Sequence of chain 1.F:
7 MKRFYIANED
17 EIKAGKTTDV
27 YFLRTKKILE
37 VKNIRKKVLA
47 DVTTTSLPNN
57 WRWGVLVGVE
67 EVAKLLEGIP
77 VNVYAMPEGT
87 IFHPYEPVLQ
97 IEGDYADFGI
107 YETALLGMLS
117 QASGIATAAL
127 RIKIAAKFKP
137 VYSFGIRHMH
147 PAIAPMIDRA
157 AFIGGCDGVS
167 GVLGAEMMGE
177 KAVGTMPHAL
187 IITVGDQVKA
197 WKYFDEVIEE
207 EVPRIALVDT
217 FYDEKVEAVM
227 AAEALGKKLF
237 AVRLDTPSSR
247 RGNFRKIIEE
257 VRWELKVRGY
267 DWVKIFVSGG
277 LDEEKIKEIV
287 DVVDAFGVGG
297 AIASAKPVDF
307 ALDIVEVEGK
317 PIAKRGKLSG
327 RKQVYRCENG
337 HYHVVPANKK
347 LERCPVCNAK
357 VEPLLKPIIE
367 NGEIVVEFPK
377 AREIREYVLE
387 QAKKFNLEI

The small molecule below binds the protein below.
Small molecule (SMILES): O=P(O)(O)OC[C@H]1C[C@H](O[P](=O)(O)OP(=O)(O)O)[C@H](O)[C@@H]1O

Binding-site contacts:
Ligand atom CP contacts residue GLY295 of chain 1.E at 3.6 Å.
Ligand atom O1P contacts residue GLY296 of chain 1.E at 2.6 Å (h-bond).
Ligand atom PB contacts residue HIS184 of chain 1.E at 3.7 Å.
Ligand atom O2P contacts residue GLY296 of chain 1.E at 3.9 Å.
Ligand atom PA contacts residue ARG239 of chain 1.E at 3.9 Å.
Ligand atom CP contacts residue GLY275 of chain 1.E at 4.0 Å.
Ligand atom O2A contacts residue ARG239 of chain 1.E at 3.6 Å.
Ligand atom O2P contacts residue GLY275 of chain 1.E at 3.8 Å.
Ligand atom PB contacts residue ARG239 of chain 1.E at 3.8 Å.
Ligand atom O1B contacts residue HIS184 of chain 1.E at 2.8 Å (h-bond).
Ligand atom O1A contacts residue ASP241 of chain 1.E at 3.9 Å.
Ligand atom P contacts residue GLY276 of chain 1.E at 3.5 Å.
Ligand atom O3 contacts residue PHE140 of chain 1.E at 3.2 Å.
Ligand atom PA contacts residue ASP241 of chain 1.E at 3.4 Å.
Ligand atom O2P contacts residue LEU277 of chain 1.E at 4.0 Å.
Ligand atom O1P contacts residue HIS144 of chain 1.E at 2.8 Å.
Ligand atom O2P contacts residue GLY276 of chain 1.E at 2.9 Å (h-bond).
Ligand atom O3A contacts residue HIS184 of chain 1.E at 3.6 Å.
Ligand atom C3 contacts residue PHE140 of chain 1.E at 3.5 Å (hydrophobic).
Ligand atom O3A contacts residue ASP241 of chain 1.E at 3.4 Å (salt-bridge).
Ligand atom O1B contacts residue PRO183 of chain 1.E at 3.5 Å.
Ligand atom P contacts residue HIS144 of chain 1.E at 3.8 Å.
Ligand atom P contacts residue GLY296 of chain 1.E at 3.8 Å.
Ligand atom O3A contacts residue ARG239 of chain 1.E at 3.2 Å (salt-bridge).
Ligand atom O1P contacts residue GLY295 of chain 1.E at 3.4 Å.
Ligand atom O1B contacts residue ARG239 of chain 1.E at 3.9 Å.
Ligand atom O2B contacts residue ARG239 of chain 1.E at 3.7 Å.
Ligand atom C2 contacts residue ARG143 of chain 1.E at 3.8 Å.
Ligand atom O2B contacts residue TYR27 of chain 1.F at 2.8 Å (h-bond).
Ligand atom OP contacts residue HIS144 of chain 1.E at 3.9 Å.
Ligand atom C4 contacts residue PHE140 of chain 1.E at 3.8 Å (hydrophobic).
Ligand atom OP contacts residue GLY295 of chain 1.E at 3.5 Å.
Ligand atom O2P contacts residue GLY295 of chain 1.E at 3.2 Å (h-bond).
Ligand atom O3P contacts residue GLY276 of chain 1.E at 3.1 Å (h-bond).
Ligand atom O2 contacts residue ARG143 of chain 1.E at 2.7 Å.
Ligand atom O2A contacts residue ASP241 of chain 1.E at 2.7 Å (salt-bridge).
Ligand atom O2A contacts residue SER274 of chain 1.E at 3.9 Å.
Ligand atom O2 contacts residue TYR27 of chain 1.F at 3.8 Å.
Ligand atom P contacts residue GLY295 of chain 1.E at 3.7 Å.
Ligand atom C5 contacts residue SER274 of chain 1.E at 4.0 Å.

Sequence of chain 1.E:
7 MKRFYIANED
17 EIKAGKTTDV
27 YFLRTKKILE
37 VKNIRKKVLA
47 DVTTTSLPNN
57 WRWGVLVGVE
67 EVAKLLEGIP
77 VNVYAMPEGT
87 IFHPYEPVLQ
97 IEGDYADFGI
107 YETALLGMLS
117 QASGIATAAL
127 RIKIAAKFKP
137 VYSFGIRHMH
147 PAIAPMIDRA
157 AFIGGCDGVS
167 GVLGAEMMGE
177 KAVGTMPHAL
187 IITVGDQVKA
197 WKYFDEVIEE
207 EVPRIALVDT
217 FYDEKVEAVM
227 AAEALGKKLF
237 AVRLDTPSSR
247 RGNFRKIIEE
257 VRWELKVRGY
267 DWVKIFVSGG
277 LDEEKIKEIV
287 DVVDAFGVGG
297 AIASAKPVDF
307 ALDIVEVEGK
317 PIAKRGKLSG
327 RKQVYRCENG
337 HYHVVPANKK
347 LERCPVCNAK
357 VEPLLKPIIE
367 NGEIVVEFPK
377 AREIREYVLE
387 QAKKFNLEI